Sequence of chain 1.A:
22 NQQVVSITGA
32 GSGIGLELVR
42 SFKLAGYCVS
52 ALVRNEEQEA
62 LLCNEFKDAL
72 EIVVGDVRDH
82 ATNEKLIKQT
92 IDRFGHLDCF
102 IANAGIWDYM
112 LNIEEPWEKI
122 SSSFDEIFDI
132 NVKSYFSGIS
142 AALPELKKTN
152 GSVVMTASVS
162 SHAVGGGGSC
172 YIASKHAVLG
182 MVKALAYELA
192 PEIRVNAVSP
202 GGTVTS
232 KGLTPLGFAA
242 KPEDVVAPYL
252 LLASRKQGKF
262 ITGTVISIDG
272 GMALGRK

A small-molecule ligand and the protein it binds are described below.
Small molecule (SMILES): Oc1cccc(-c2ccccc2)c1O

Binding-site contacts:
Ligand atom CK5 contacts residue TRP108 of chain 1.A at 4.1 Å (hydrophobic).
Ligand atom OK1 contacts residue NAD1 of chain 1.B at 3.6 Å.
Ligand atom CK1 contacts residue THR206 of chain 1.A at 4.2 Å.
Ligand atom CK4 contacts residue NAD1 of chain 1.B at 4.2 Å.
Ligand atom CK7 contacts residue THR206 of chain 1.A at 4.3 Å.
Ligand atom CK8 contacts residue TYR110 of chain 1.A at 4.3 Å (hydrophobic).
Ligand atom CK1 contacts residue NAD1 of chain 1.B at 3.4 Å.
Ligand atom CK6 contacts residue NAD1 of chain 1.B at 3.4 Å.
Ligand atom OK2 contacts residue TRP108 of chain 1.A at 3.9 Å.
Ligand atom CK2 contacts residue NAD1 of chain 1.B at 4.4 Å.
Ligand atom CK6 contacts residue TRP108 of chain 1.A at 4.4 Å (hydrophobic).
Ligand atom CK2 contacts residue THR206 of chain 1.A at 4.2 Å.
Ligand atom CK7 contacts residue SER207 of chain 1.A at 4.1 Å.
Ligand atom CK3 contacts residue TRP108 of chain 1.A at 4.0 Å (hydrophobic).
Ligand atom CK9 contacts residue SER207 of chain 1.A at 2.8 Å.
Ligand atom CK4 contacts residue TRP108 of chain 1.A at 4.0 Å (hydrophobic).
Ligand atom CK5 contacts residue TYR172 of chain 1.A at 4.4 Å (hydrophobic).
Ligand atom CK8 contacts residue NAD1 of chain 1.B at 3.9 Å.
Ligand atom OK1 contacts residue TYR172 of chain 1.A at 3.8 Å.
Ligand atom CK5 contacts residue NAD1 of chain 1.B at 3.9 Å.
Ligand atom OK1 contacts residue TRP108 of chain 1.A at 3.7 Å.
Ligand atom CKA contacts residue SER207 of chain 1.A at 4.0 Å.
Ligand atom CK8 contacts residue SER207 of chain 1.A at 2.8 Å.
Ligand atom CK1 contacts residue SER207 of chain 1.A at 4.4 Å.
Ligand atom CK1 contacts residue TRP108 of chain 1.A at 4.4 Å (hydrophobic).
Ligand atom CK2 contacts residue TRP108 of chain 1.A at 4.3 Å (hydrophobic).
Ligand atom CK9 contacts residue TYR110 of chain 1.A at 4.1 Å (hydrophobic).